Binding-site contacts:
Ligand atom C7 contacts residue ASN775 of chain 1.C at 3.8 Å.
Ligand atom C4 contacts residue ASN775 of chain 1.C at 4.2 Å.
Ligand atom C5 contacts residue SER777 of chain 1.C at 3.6 Å.
Ligand atom O7 contacts residue ASN775 of chain 1.C at 3.5 Å (h-bond).
Ligand atom C1 contacts residue ASN775 of chain 1.C at 1.4 Å.
Ligand atom O5 contacts residue ASN775 of chain 1.C at 2.4 Å (h-bond).
Ligand atom C6 contacts residue SER777 of chain 1.C at 4.1 Å.
Ligand atom O6 contacts residue SER777 of chain 1.C at 3.4 Å (h-bond).
Ligand atom C1 contacts residue SER777 of chain 1.C at 4.1 Å.
Ligand atom C3 contacts residue ASN775 of chain 1.C at 3.6 Å.
Ligand atom C6 contacts residue GLN778 of chain 1.C at 4.0 Å.
Ligand atom C2 contacts residue ASN775 of chain 1.C at 2.4 Å.
Ligand atom N2 contacts residue ASN775 of chain 1.C at 3.4 Å (h-bond).
Ligand atom O3 contacts residue ASN775 of chain 1.C at 3.6 Å.
Ligand atom O5 contacts residue SER777 of chain 1.C at 3.6 Å.
Ligand atom C5 contacts residue ASN775 of chain 1.C at 3.7 Å.
Ligand atom O6 contacts residue GLN778 of chain 1.C at 2.7 Å (h-bond).

Sequence of chain 1.C:
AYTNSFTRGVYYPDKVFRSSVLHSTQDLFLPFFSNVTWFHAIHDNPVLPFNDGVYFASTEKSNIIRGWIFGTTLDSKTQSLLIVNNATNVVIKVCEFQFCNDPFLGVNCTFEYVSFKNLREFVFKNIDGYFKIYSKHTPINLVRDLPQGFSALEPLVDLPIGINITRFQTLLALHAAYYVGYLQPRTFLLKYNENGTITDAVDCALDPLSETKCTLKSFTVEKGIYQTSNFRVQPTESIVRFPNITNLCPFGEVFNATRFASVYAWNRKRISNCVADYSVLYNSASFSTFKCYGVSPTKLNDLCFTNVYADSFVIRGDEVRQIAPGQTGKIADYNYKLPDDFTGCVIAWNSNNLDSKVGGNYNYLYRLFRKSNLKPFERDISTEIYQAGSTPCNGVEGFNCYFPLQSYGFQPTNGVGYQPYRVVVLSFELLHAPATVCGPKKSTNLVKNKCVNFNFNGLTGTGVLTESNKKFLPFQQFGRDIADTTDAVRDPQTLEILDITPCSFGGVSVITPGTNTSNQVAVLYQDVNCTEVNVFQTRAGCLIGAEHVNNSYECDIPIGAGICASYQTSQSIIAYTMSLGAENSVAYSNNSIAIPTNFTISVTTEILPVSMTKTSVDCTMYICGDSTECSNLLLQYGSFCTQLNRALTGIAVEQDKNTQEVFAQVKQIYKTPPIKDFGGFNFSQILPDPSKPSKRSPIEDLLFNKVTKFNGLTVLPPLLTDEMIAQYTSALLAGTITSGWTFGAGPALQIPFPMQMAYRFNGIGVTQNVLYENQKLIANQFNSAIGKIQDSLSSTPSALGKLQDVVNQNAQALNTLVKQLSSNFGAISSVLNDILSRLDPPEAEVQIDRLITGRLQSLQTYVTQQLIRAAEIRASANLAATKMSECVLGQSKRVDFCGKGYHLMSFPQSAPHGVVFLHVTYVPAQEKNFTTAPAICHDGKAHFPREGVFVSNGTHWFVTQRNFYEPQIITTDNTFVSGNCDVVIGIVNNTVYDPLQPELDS

A protein and the small-molecule ligand that binds it are described below.
Small molecule (SMILES): CC(=O)N[C@@H]1[C@@H](O)[C@H](O)[C@@H](CO)O[C@H]1O